The small molecule below binds the protein below.
Small molecule (SMILES): CC(=O)N[C@@H]1[C@@H](O)[C@H](O)[C@@H](CO)O[C@H]1O

Binding-site contacts:
Ligand atom C2 contacts residue ASP168 of chain 1.A at 4.1 Å.
Ligand atom O6 contacts residue NAG1 of chain 1.C at 3.8 Å.
Ligand atom O7 contacts residue ASN75 of chain 1.A at 3.7 Å.
Ligand atom C4 contacts residue ASN76 of chain 1.A at 4.3 Å.
Ligand atom O5 contacts residue ASN75 of chain 1.A at 4.2 Å.
Ligand atom O4 contacts residue ASP168 of chain 1.A at 3.6 Å.
Ligand atom O5 contacts residue ASN76 of chain 1.A at 2.4 Å (h-bond).
Ligand atom O7 contacts residue TYR535 of chain 1.A at 3.7 Å.
Ligand atom C8 contacts residue TRP376 of chain 1.A at 3.6 Å (hydrophobic).
Ligand atom C8 contacts residue SER129 of chain 1.A at 3.4 Å.
Ligand atom O5 contacts residue NAG1 of chain 1.B at 3.8 Å.
Ligand atom C3 contacts residue NAG1 of chain 1.C at 3.2 Å.
Ligand atom N2 contacts residue ASN76 of chain 1.A at 3.1 Å (h-bond).
Ligand atom C5 contacts residue ASN76 of chain 1.A at 3.8 Å.
Ligand atom O4 contacts residue NAG1 of chain 1.C at 1.1 Å.
Ligand atom C1 contacts residue ASN76 of chain 1.A at 1.6 Å.
Ligand atom C2 contacts residue ASN76 of chain 1.A at 2.6 Å.
Ligand atom C3 contacts residue ASN76 of chain 1.A at 4.0 Å.
Ligand atom C7 contacts residue PHE128 of chain 1.A at 4.2 Å (hydrophobic).
Ligand atom C1 contacts residue ASN75 of chain 1.A at 4.0 Å.
Ligand atom N2 contacts residue ASP168 of chain 1.A at 4.0 Å.
Ligand atom O6 contacts residue LEU46 of chain 1.A at 4.3 Å.
Ligand atom C8 contacts residue GLU547 of chain 1.A at 3.2 Å.
Ligand atom O3 contacts residue NAG1 of chain 1.C at 2.7 Å (h-bond).
Ligand atom C6 contacts residue NAG1 of chain 1.C at 3.6 Å.
Ligand atom O3 contacts residue TYR535 of chain 1.A at 3.9 Å.
Ligand atom C5 contacts residue ASP168 of chain 1.A at 4.1 Å.
Ligand atom C6 contacts residue NAG1 of chain 1.B at 3.7 Å.
Ligand atom C4 contacts residue NAG1 of chain 1.C at 2.4 Å.
Ligand atom O6 contacts residue NAG1 of chain 1.B at 3.1 Å (h-bond).
Ligand atom C2 contacts residue ASN75 of chain 1.A at 4.2 Å.
Ligand atom C2 contacts residue TYR535 of chain 1.A at 4.2 Å (hydrophobic).
Ligand atom O3 contacts residue ASP168 of chain 1.A at 3.9 Å.
Ligand atom C4 contacts residue TYR535 of chain 1.A at 4.2 Å (hydrophobic).
Ligand atom C5 contacts residue NAG1 of chain 1.C at 3.4 Å.
Ligand atom O7 contacts residue ASN76 of chain 1.A at 3.5 Å (h-bond).
Ligand atom C7 contacts residue ASN76 of chain 1.A at 3.6 Å.
Ligand atom C4 contacts residue ASP168 of chain 1.A at 4.1 Å.
Ligand atom C8 contacts residue PHE128 of chain 1.A at 4.0 Å (hydrophobic).
Ligand atom C3 contacts residue ASP168 of chain 1.A at 3.3 Å.

Sequence of chain 1.A:
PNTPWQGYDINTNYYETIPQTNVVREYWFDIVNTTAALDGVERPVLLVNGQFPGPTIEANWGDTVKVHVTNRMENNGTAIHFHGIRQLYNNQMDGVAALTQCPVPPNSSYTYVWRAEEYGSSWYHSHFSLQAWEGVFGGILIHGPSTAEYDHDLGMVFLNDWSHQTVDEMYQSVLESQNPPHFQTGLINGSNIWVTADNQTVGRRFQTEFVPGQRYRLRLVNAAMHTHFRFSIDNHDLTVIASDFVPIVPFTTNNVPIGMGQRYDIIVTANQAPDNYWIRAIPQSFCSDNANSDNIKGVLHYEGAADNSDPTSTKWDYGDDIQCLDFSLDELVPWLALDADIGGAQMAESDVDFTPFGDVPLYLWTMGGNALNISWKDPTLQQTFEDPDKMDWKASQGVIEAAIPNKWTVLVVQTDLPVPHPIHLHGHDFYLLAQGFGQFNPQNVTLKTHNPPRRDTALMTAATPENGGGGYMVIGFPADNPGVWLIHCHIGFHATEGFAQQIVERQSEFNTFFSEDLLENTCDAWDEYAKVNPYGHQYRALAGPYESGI